Sequence of chain 1.C:
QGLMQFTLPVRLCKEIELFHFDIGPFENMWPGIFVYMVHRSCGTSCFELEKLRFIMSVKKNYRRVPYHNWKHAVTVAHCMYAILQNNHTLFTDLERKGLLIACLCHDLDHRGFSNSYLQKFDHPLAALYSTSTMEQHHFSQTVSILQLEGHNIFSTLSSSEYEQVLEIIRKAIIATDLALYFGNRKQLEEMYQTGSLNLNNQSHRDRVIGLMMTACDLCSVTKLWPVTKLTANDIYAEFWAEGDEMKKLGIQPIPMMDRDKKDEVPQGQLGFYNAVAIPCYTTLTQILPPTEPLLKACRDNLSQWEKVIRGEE

The protein below binds the small molecule below.
Small molecule (SMILES): Cc1c(Cl)cc(Cl)c2nc(CCc3nc4cc(Cl)ccc4s3)nn12

Binding-site contacts:
Ligand atom C22 contacts residue GLN280 of chain 1.C at 3.8 Å.
Ligand atom C19 contacts residue PHE250 of chain 1.C at 3.8 Å (hydrophobic).
Ligand atom C1 contacts residue PHE283 of chain 1.C at 3.7 Å (hydrophobic).
Ligand atom C15 contacts residue TYR247 of chain 1.C at 3.6 Å (hydrophobic).
Ligand atom N9 contacts residue PHE250 of chain 1.C at 3.6 Å.
Ligand atom C17 contacts residue MET267 of chain 1.C at 3.6 Å (hydrophobic).
Ligand atom C14 contacts residue MET267 of chain 1.C at 3.3 Å (hydrophobic).
Ligand atom N10 contacts residue TYR247 of chain 1.C at 2.5 Å (h-bond).
Ligand atom C19 contacts residue MET267 of chain 1.C at 3.8 Å (hydrophobic).
Ligand atom CL21 contacts residue GLU275 of chain 1.C at 3.1 Å.
Ligand atom C8 contacts residue GLN280 of chain 1.C at 3.7 Å.
Ligand atom CL23 contacts residue LEU229 of chain 1.C at 3.7 Å.
Ligand atom C19 contacts residue TYR247 of chain 1.C at 3.6 Å (hydrophobic).
Ligand atom C19 contacts residue GLN280 of chain 1.C at 3.6 Å.
Ligand atom C18 contacts residue PHE283 of chain 1.C at 3.6 Å (hydrophobic).
Ligand atom C18 contacts residue TYR247 of chain 1.C at 3.8 Å (hydrophobic).
Ligand atom C17 contacts residue GLU275 of chain 1.C at 3.8 Å.
Ligand atom C13 contacts residue TYR247 of chain 1.C at 3.4 Å (hydrophobic).
Ligand atom C11 contacts residue GLY279 of chain 1.C at 3.5 Å.
Ligand atom N6 contacts residue PHE283 of chain 1.C at 3.7 Å.
Ligand atom C14 contacts residue GLY279 of chain 1.C at 3.5 Å.
Ligand atom C20 contacts residue MET267 of chain 1.C at 3.7 Å (hydrophobic).
Ligand atom C1 contacts residue LEU229 of chain 1.C at 3.5 Å (hydrophobic).
Ligand atom C15 contacts residue MET267 of chain 1.C at 3.5 Å (hydrophobic).
Ligand atom C13 contacts residue GLY279 of chain 1.C at 3.5 Å.
Ligand atom N7 contacts residue GLN280 of chain 1.C at 3.0 Å (h-bond).
Ligand atom CL21 contacts residue PRO266 of chain 1.C at 3.6 Å.
Ligand atom N9 contacts residue PHE283 of chain 1.C at 3.7 Å.
Ligand atom C16 contacts residue MET267 of chain 1.C at 3.7 Å (hydrophobic).
Ligand atom C11 contacts residue TYR247 of chain 1.C at 3.4 Å (hydrophobic).
Ligand atom C5 contacts residue PHE283 of chain 1.C at 3.5 Å (hydrophobic).
Ligand atom CL23 contacts residue SER231 of chain 1.C at 3.7 Å.
Ligand atom S12 contacts residue GLY279 of chain 1.C at 3.6 Å (h-bond).
Ligand atom C18 contacts residue GLN280 of chain 1.C at 3.6 Å.
Ligand atom C13 contacts residue MET267 of chain 1.C at 3.2 Å (hydrophobic).
Ligand atom C22 contacts residue ILE246 of chain 1.C at 3.6 Å (hydrophobic).
Ligand atom N10 contacts residue MET267 of chain 1.C at 3.6 Å.
Ligand atom CL21 contacts residue LYS272 of chain 1.C at 3.4 Å.
Ligand atom C3 contacts residue PHE283 of chain 1.C at 3.6 Å (hydrophobic).
Ligand atom C4 contacts residue PHE283 of chain 1.C at 3.5 Å (hydrophobic).